Binding-site contacts:
Ligand atom C5 contacts residue ARG404 of chain 1.C at 3.5 Å.
Ligand atom O4 contacts residue ARG404 of chain 1.C at 3.8 Å.
Ligand atom O4 contacts residue CYS403 of chain 1.C at 4.3 Å.
Ligand atom C8 contacts residue SER405 of chain 1.C at 4.3 Å.
Ligand atom O6 contacts residue GLU173 of chain 1.C at 2.6 Å (salt-bridge).
Ligand atom C8 contacts residue LEU223 of chain 1.C at 3.6 Å (hydrophobic).
Ligand atom C4 contacts residue ARG404 of chain 1.C at 4.0 Å.
Ligand atom C5 contacts residue NAG1 of chain 1.BB at 4.4 Å.
Ligand atom C1 contacts residue ARG404 of chain 1.C at 4.1 Å.
Ligand atom C6 contacts residue GLU173 of chain 1.C at 3.3 Å.
Ligand atom N2 contacts residue ASN224 of chain 1.C at 3.0 Å (h-bond).
Ligand atom C3 contacts residue SER405 of chain 1.C at 3.8 Å.
Ligand atom C3 contacts residue ARG404 of chain 1.C at 4.1 Å.
Ligand atom C8 contacts residue PHE336 of chain 1.C at 4.1 Å (hydrophobic).
Ligand atom O5 contacts residue ASN224 of chain 1.C at 2.3 Å (h-bond).
Ligand atom C6 contacts residue GLU173 of chain 1.C at 3.9 Å.
Ligand atom C7 contacts residue SER405 of chain 1.C at 4.0 Å.
Ligand atom O3 contacts residue CYS403 of chain 1.C at 4.3 Å.
Ligand atom O7 contacts residue ARG404 of chain 1.C at 2.9 Å (salt-bridge).
Ligand atom C3 contacts residue ASN224 of chain 1.C at 3.8 Å.
Ligand atom C7 contacts residue ARG404 of chain 1.C at 4.0 Å.
Ligand atom O6 contacts residue NAG1 of chain 1.BB at 3.2 Å.
Ligand atom O7 contacts residue PRO174 of chain 1.C at 4.0 Å.
Ligand atom C8 contacts residue VAL216 of chain 1.C at 3.8 Å (hydrophobic).
Ligand atom O7 contacts residue CYS403 of chain 1.C at 3.5 Å.
Ligand atom C7 contacts residue ASN224 of chain 1.C at 4.0 Å.
Ligand atom C2 contacts residue SER405 of chain 1.C at 3.5 Å.
Ligand atom C7 contacts residue VAL216 of chain 1.C at 4.4 Å (hydrophobic).
Ligand atom C8 contacts residue ARG404 of chain 1.C at 4.1 Å.
Ligand atom C2 contacts residue ASN224 of chain 1.C at 2.5 Å.
Ligand atom O6 contacts residue GLU173 of chain 1.C at 3.5 Å (salt-bridge).
Ligand atom C5 contacts residue ASN224 of chain 1.C at 3.6 Å.
Ligand atom C5 contacts residue GLU173 of chain 1.C at 4.2 Å.
Ligand atom N2 contacts residue SER405 of chain 1.C at 3.0 Å (h-bond).
Ligand atom C6 contacts residue NAG1 of chain 1.BB at 4.1 Å.
Ligand atom C4 contacts residue ASN224 of chain 1.C at 4.2 Å.
Ligand atom C1 contacts residue ASN224 of chain 1.C at 1.4 Å.
Ligand atom C1 contacts residue SER405 of chain 1.C at 3.4 Å.
Ligand atom C6 contacts residue ARG404 of chain 1.C at 4.5 Å.
Ligand atom O5 contacts residue ARG404 of chain 1.C at 4.2 Å.

The protein below binds the small molecule below.
Small molecule (SMILES): CC(=O)N[C@H]1[C@H](O[C@H]2[C@H](O)[C@@H](NC(C)=O)CO[C@@H]2CO)O[C@H](CO)[C@@H](O[C@@H]2O[C@H](CO[C@H]3O[C@H](CO)[C@@H](O)[C@H](O)[C@@H]3O)[C@@H](O)[C@H](O[C@H]3O[C@H](CO)[C@@H](O)[C@H](O)[C@@H]3O)[C@@H]2O)[C@@H]1O

Sequence of chain 1.C:
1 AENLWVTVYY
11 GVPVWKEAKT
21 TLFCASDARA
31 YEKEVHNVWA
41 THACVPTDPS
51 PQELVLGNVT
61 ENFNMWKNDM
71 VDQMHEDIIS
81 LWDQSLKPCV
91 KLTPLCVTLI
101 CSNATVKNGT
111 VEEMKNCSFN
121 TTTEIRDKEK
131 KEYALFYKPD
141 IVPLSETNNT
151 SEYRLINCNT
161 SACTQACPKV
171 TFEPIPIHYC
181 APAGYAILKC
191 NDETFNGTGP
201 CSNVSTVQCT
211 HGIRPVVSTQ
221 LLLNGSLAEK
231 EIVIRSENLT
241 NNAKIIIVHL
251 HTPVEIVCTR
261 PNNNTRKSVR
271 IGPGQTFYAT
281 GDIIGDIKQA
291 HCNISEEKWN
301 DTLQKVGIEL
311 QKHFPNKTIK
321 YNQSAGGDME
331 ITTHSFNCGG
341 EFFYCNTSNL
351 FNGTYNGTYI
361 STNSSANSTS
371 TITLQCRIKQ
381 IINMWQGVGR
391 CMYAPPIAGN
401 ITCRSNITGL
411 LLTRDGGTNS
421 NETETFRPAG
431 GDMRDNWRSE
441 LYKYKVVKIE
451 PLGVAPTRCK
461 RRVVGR